The protein below binds the small molecule below.
Small molecule (SMILES): CC(=O)N[C@@H]1[C@@H](O)[C@H](O)[C@@H](CO)O[C@H]1O

Binding-site contacts:
Ligand atom C4 contacts residue ASN67 of chain 42.C at 4.2 Å.
Ligand atom N2 contacts residue SER300 of chain 44.E at 3.9 Å.
Ligand atom C8 contacts residue ARG89 of chain 42.C at 3.3 Å.
Ligand atom C7 contacts residue ASN67 of chain 42.C at 3.3 Å.
Ligand atom O7 contacts residue ASN67 of chain 42.C at 3.3 Å (h-bond).
Ligand atom O5 contacts residue ASN67 of chain 42.C at 2.4 Å (h-bond).
Ligand atom C7 contacts residue MET118 of chain 42.C at 4.0 Å (hydrophobic).
Ligand atom C3 contacts residue ASN67 of chain 42.C at 3.8 Å.
Ligand atom C5 contacts residue ASN67 of chain 42.C at 3.7 Å.
Ligand atom C7 contacts residue SER300 of chain 44.E at 3.4 Å.
Ligand atom C8 contacts residue MET118 of chain 42.C at 3.8 Å (hydrophobic).
Ligand atom C2 contacts residue MET118 of chain 42.C at 4.5 Å (hydrophobic).
Ligand atom C8 contacts residue ASN67 of chain 42.C at 4.4 Å.
Ligand atom N2 contacts residue MET118 of chain 42.C at 3.6 Å.
Ligand atom C2 contacts residue ASN67 of chain 42.C at 2.5 Å.
Ligand atom C8 contacts residue SER300 of chain 44.E at 1.9 Å.
Ligand atom C1 contacts residue MET118 of chain 42.C at 4.1 Å (hydrophobic).
Ligand atom C7 contacts residue PHE90 of chain 42.C at 4.2 Å (hydrophobic).
Ligand atom O7 contacts residue PHE90 of chain 42.C at 4.4 Å.
Ligand atom C8 contacts residue PHE90 of chain 42.C at 3.7 Å (hydrophobic).
Ligand atom N2 contacts residue ASN67 of chain 42.C at 2.9 Å (h-bond).
Ligand atom O7 contacts residue SER300 of chain 44.E at 4.3 Å.
Ligand atom C1 contacts residue ASN67 of chain 42.C at 1.4 Å.

Sequence of chain 44.E:
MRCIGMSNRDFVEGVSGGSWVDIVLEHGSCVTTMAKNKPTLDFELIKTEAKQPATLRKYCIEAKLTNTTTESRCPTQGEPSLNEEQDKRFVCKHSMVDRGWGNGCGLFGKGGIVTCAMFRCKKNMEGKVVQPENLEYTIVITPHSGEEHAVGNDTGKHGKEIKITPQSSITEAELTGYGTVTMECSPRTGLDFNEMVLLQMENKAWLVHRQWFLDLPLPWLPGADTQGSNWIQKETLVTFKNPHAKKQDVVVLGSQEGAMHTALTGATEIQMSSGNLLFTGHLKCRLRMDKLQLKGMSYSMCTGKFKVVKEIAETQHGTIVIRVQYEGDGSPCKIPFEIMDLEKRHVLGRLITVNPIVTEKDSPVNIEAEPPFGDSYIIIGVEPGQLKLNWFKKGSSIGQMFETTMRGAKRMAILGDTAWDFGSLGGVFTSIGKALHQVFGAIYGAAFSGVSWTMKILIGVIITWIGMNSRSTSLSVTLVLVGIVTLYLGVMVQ

Sequence of chain 42.C:
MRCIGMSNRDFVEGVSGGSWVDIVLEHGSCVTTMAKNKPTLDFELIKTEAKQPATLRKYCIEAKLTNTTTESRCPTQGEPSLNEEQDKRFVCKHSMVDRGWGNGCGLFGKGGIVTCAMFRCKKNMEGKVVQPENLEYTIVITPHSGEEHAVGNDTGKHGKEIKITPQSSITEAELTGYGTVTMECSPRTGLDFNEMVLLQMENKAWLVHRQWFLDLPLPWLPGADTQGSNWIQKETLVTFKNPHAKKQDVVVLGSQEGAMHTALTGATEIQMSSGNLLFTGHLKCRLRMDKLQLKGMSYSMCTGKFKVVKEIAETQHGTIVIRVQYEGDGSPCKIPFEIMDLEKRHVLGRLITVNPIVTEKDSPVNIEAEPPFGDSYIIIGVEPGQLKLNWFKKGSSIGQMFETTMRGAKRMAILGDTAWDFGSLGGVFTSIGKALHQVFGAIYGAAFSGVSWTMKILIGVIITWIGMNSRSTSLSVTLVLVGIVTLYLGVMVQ